The small molecule below binds the protein below.
Small molecule (SMILES): CC(=O)N[C@@H]1[C@@H](O)[C@H](O)[C@@H](CO)O[C@H]1O

Binding-site contacts:
Ligand atom C5 contacts residue ASN187 of chain 1.A at 4.5 Å.
Ligand atom C1 contacts residue THR186 of chain 1.A at 3.1 Å.
Ligand atom C5 contacts residue ASN184 of chain 1.A at 3.6 Å.
Ligand atom O6 contacts residue ASN187 of chain 1.A at 3.8 Å.
Ligand atom C6 contacts residue THR186 of chain 1.A at 4.0 Å.
Ligand atom C3 contacts residue THR186 of chain 1.A at 4.5 Å.
Ligand atom C8 contacts residue ASN184 of chain 1.A at 4.1 Å.
Ligand atom O5 contacts residue THR186 of chain 1.A at 3.2 Å (h-bond).
Ligand atom O5 contacts residue ASN187 of chain 1.A at 3.6 Å.
Ligand atom C1 contacts residue ASN187 of chain 1.A at 4.4 Å.
Ligand atom C6 contacts residue ASN187 of chain 1.A at 4.2 Å.
Ligand atom O5 contacts residue ASN184 of chain 1.A at 2.3 Å (h-bond).
Ligand atom C2 contacts residue ASN184 of chain 1.A at 2.4 Å.
Ligand atom C2 contacts residue THR186 of chain 1.A at 4.3 Å.
Ligand atom C5 contacts residue THR186 of chain 1.A at 3.2 Å.
Ligand atom C7 contacts residue ASN184 of chain 1.A at 3.7 Å.
Ligand atom C4 contacts residue THR186 of chain 1.A at 4.4 Å.
Ligand atom C4 contacts residue ASN184 of chain 1.A at 4.1 Å.
Ligand atom C3 contacts residue ASN184 of chain 1.A at 3.7 Å.
Ligand atom N2 contacts residue ASN184 of chain 1.A at 2.9 Å (h-bond).
Ligand atom C1 contacts residue ASN184 of chain 1.A at 1.4 Å.

Sequence of chain 1.A:
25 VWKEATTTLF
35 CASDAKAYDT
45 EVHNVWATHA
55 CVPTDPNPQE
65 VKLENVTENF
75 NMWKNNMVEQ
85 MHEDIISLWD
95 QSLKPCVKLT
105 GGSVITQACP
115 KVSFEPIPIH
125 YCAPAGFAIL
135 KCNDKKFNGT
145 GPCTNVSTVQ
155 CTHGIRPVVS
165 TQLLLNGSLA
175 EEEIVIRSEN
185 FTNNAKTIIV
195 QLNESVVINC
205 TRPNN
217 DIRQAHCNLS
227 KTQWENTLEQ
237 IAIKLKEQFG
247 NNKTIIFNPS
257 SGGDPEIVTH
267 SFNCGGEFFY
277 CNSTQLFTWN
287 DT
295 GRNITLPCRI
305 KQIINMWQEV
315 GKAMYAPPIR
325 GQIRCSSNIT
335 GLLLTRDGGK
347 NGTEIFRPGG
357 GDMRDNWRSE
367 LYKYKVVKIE